Sequence of chain 1.D:
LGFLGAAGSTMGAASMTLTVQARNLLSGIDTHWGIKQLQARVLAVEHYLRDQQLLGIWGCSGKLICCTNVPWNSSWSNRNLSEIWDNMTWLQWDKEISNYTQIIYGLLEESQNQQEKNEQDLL

Binding-site contacts:
Ligand atom C7 contacts residue ASN637 of chain 1.D at 3.6 Å.
Ligand atom C1 contacts residue ASN637 of chain 1.D at 1.5 Å.
Ligand atom O7 contacts residue ASN637 of chain 1.D at 4.0 Å.
Ligand atom C2 contacts residue SER636 of chain 1.D at 3.9 Å.
Ligand atom N2 contacts residue SER636 of chain 1.D at 4.0 Å.
Ligand atom O6 contacts residue TYR638 of chain 1.D at 3.5 Å (h-bond).
Ligand atom O5 contacts residue ASN637 of chain 1.D at 2.5 Å (h-bond).
Ligand atom O7 contacts residue SER636 of chain 1.D at 2.9 Å (h-bond).
Ligand atom C6 contacts residue TYR638 of chain 1.D at 4.2 Å (hydrophobic).
Ligand atom C2 contacts residue ASN637 of chain 1.D at 2.5 Å.
Ligand atom C7 contacts residue SER636 of chain 1.D at 3.6 Å.
Ligand atom C4 contacts residue ASN637 of chain 1.D at 4.4 Å.
Ligand atom C1 contacts residue SER636 of chain 1.D at 4.2 Å.
Ligand atom C5 contacts residue ASN637 of chain 1.D at 3.9 Å.
Ligand atom C3 contacts residue ASN637 of chain 1.D at 3.9 Å.
Ligand atom N2 contacts residue ASN637 of chain 1.D at 2.8 Å (h-bond).

The small molecule below binds the protein below.
Small molecule (SMILES): CC(=O)N[C@@H]1[C@@H](O)[C@H](O)[C@@H](CO)O[C@H]1O